Binding-site contacts:
Ligand atom C4 contacts residue MET151 of chain 38.C at 3.9 Å (hydrophobic).
Ligand atom C8 contacts residue GLY150 of chain 38.C at 3.7 Å.
Ligand atom C3 contacts residue ASN154 of chain 38.C at 3.8 Å.
Ligand atom C2 contacts residue GLY150 of chain 38.C at 3.8 Å.
Ligand atom C1 contacts residue ASN154 of chain 38.C at 1.4 Å.
Ligand atom C1 contacts residue GLY150 of chain 38.C at 4.0 Å.
Ligand atom C8 contacts residue ASN157 of chain 38.C at 3.3 Å.
Ligand atom O7 contacts residue HIS148 of chain 38.C at 3.6 Å.
Ligand atom O5 contacts residue THR156 of chain 38.C at 3.8 Å.
Ligand atom O6 contacts residue MET151 of chain 38.C at 4.4 Å.
Ligand atom O5 contacts residue THR156 of chain 38.C at 4.1 Å.
Ligand atom C6 contacts residue THR156 of chain 38.C at 3.9 Å.
Ligand atom N2 contacts residue ASN154 of chain 38.C at 2.9 Å (h-bond).
Ligand atom C1 contacts residue MET151 of chain 38.C at 4.2 Å (hydrophobic).
Ligand atom C2 contacts residue ASN154 of chain 38.C at 2.4 Å.
Ligand atom C6 contacts residue ASP161 of chain 38.C at 3.7 Å.
Ligand atom O5 contacts residue ASN157 of chain 38.C at 4.2 Å.
Ligand atom C2 contacts residue MET151 of chain 38.C at 4.3 Å (hydrophobic).
Ligand atom C5 contacts residue ASN154 of chain 38.C at 3.6 Å.
Ligand atom C1 contacts residue THR156 of chain 38.C at 4.3 Å.
Ligand atom N2 contacts residue GLY150 of chain 38.C at 3.5 Å (h-bond).
Ligand atom C5 contacts residue MET151 of chain 38.C at 3.8 Å (hydrophobic).
Ligand atom C5 contacts residue THR156 of chain 38.C at 3.8 Å.
Ligand atom C3 contacts residue MET151 of chain 38.C at 4.1 Å (hydrophobic).
Ligand atom O7 contacts residue GLY150 of chain 38.C at 2.9 Å (h-bond).
Ligand atom O7 contacts residue ASN154 of chain 38.C at 4.0 Å.
Ligand atom C4 contacts residue ASN154 of chain 38.C at 4.2 Å.
Ligand atom O5 contacts residue MET151 of chain 38.C at 3.9 Å.
Ligand atom C6 contacts residue ASN157 of chain 38.C at 3.7 Å.
Ligand atom C5 contacts residue THR156 of chain 38.C at 4.1 Å.
Ligand atom C6 contacts residue THR156 of chain 38.C at 3.8 Å.
Ligand atom C7 contacts residue ASN154 of chain 38.C at 3.7 Å.
Ligand atom C8 contacts residue THR156 of chain 38.C at 4.2 Å.
Ligand atom C7 contacts residue GLY150 of chain 38.C at 3.1 Å.
Ligand atom O5 contacts residue ASN154 of chain 38.C at 2.3 Å (h-bond).

Sequence of chain 38.C:
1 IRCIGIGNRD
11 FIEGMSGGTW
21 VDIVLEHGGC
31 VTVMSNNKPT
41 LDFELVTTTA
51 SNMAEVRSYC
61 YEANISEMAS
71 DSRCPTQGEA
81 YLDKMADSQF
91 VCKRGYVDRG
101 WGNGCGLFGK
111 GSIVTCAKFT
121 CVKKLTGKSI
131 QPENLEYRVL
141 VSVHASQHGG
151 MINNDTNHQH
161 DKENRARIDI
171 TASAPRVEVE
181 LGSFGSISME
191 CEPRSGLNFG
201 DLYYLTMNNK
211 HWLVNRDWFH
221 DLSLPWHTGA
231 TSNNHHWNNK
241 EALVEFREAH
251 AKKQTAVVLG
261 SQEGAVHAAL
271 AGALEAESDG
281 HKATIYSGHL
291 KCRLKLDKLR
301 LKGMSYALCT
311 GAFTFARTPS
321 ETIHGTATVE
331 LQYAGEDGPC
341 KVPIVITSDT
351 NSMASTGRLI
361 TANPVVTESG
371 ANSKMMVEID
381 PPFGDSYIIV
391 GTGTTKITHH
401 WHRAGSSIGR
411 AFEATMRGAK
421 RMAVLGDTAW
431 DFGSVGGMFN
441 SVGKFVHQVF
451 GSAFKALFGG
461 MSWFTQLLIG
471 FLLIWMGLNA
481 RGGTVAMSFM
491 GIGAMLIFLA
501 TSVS

A small-molecule ligand and the protein it binds are described below.
Small molecule (SMILES): CC(=O)N[C@H]1[C@H](O[C@H]2[C@H](O)[C@@H](NC(C)=O)CO[C@@H]2CO[C@@H]2O[C@@H](C)[C@@H](O)[C@@H](O)[C@@H]2O)O[C@H](CO)[C@@H](O)[C@@H]1O